Binding-site contacts:
Ligand atom C contacts residue ASP235 of chain 37.C at 4.0 Å.
Ligand atom OXT contacts residue CYS1 of chain 37.E at 2.7 Å (h-bond).
Ligand atom CA contacts residue CYS265 of chain 37.A at 4.4 Å (hydrophobic).
Ligand atom N contacts residue CYS1 of chain 37.E at 1.3 Å.
Ligand atom O contacts residue GLN95 of chain 37.C at 3.3 Å (h-bond).
Ligand atom C contacts residue GLN95 of chain 37.C at 3.1 Å.
Ligand atom O contacts residue PHE264 of chain 37.A at 3.9 Å.
Ligand atom OXT contacts residue ASP235 of chain 37.C at 2.9 Å (salt-bridge).
Ligand atom OXT contacts residue PHE264 of chain 37.A at 4.2 Å.
Ligand atom N contacts residue MET247 of chain 37.A at 3.8 Å.
Ligand atom O contacts residue ASP235 of chain 37.C at 4.5 Å.
Ligand atom CA contacts residue CYS1 of chain 37.E at 2.4 Å (hydrophobic).
Ligand atom CA contacts residue MET247 of chain 37.A at 4.1 Å (hydrophobic).
Ligand atom C contacts residue MET247 of chain 37.A at 3.9 Å (hydrophobic).
Ligand atom O contacts residue MET247 of chain 37.A at 3.4 Å (h-bond).
Ligand atom N contacts residue PHE264 of chain 37.A at 3.5 Å (h-bond).
Ligand atom C contacts residue CYS1 of chain 37.E at 2.8 Å (hydrophobic).
Ligand atom C contacts residue PHE264 of chain 37.A at 3.8 Å (hydrophobic).
Ligand atom O contacts residue SER96 of chain 37.C at 3.6 Å.
Ligand atom CA contacts residue GLN95 of chain 37.C at 4.2 Å.
Ligand atom O contacts residue CYS1 of chain 37.E at 3.7 Å.
Ligand atom OXT contacts residue GLN95 of chain 37.C at 2.7 Å (h-bond).
Ligand atom CA contacts residue PHE264 of chain 37.A at 3.1 Å (hydrophobic).

Sequence of chain 37.A:
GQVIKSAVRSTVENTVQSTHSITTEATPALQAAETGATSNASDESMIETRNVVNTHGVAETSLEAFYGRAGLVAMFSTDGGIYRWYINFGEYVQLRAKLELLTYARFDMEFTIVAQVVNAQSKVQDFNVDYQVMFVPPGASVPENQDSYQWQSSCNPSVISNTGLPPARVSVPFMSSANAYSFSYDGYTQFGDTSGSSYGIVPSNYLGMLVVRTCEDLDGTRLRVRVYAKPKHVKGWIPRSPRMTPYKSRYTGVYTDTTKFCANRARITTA

Sequence of chain 37.C:
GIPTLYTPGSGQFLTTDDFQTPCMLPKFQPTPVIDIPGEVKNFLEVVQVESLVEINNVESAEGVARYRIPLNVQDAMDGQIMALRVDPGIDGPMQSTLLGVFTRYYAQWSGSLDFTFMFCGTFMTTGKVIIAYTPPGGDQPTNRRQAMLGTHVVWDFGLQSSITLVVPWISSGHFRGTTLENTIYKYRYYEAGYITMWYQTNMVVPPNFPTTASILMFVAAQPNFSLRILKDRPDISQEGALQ

The small molecule below binds the protein below.
Small molecule (SMILES): NCC(=O)O